Sequence of chain 2.B:
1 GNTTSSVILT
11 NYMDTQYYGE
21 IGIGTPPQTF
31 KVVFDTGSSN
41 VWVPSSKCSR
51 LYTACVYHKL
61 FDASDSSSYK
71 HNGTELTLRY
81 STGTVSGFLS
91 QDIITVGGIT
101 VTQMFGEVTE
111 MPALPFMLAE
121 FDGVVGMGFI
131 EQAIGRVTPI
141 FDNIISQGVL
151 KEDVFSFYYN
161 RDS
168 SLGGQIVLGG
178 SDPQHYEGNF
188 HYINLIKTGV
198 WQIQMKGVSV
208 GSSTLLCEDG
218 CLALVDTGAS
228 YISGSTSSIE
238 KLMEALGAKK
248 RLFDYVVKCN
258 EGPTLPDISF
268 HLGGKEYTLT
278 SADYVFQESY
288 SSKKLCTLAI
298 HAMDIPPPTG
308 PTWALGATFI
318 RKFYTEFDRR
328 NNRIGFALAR

Binding-site contacts:
Ligand atom O5 contacts residue MET104 of chain 2.B at 3.5 Å.
Ligand atom C1 contacts residue MET104 of chain 2.B at 4.4 Å (hydrophobic).
Ligand atom O6 contacts residue GLY135 of chain 2.B at 4.4 Å.
Ligand atom C5 contacts residue THR74 of chain 2.B at 4.2 Å.
Ligand atom N2 contacts residue THR74 of chain 2.B at 4.2 Å.
Ligand atom C6 contacts residue LEU89 of chain 2.B at 4.1 Å (hydrophobic).
Ligand atom C8 contacts residue ASN72 of chain 2.B at 3.9 Å.
Ligand atom C7 contacts residue ASN72 of chain 2.B at 3.2 Å.
Ligand atom C1 contacts residue ASN72 of chain 2.B at 1.4 Å.
Ligand atom C2 contacts residue THR74 of chain 2.B at 4.3 Å.
Ligand atom C1 contacts residue THR74 of chain 2.B at 3.6 Å.
Ligand atom C5 contacts residue ASN72 of chain 2.B at 3.7 Å.
Ligand atom O7 contacts residue ASN72 of chain 2.B at 3.1 Å (h-bond).
Ligand atom O5 contacts residue LEU89 of chain 2.B at 4.3 Å.
Ligand atom O5 contacts residue THR74 of chain 2.B at 4.3 Å.
Ligand atom C6 contacts residue GLY135 of chain 2.B at 4.1 Å.
Ligand atom C3 contacts residue THR74 of chain 2.B at 4.4 Å.
Ligand atom O6 contacts residue MET104 of chain 2.B at 3.6 Å.
Ligand atom C3 contacts residue ASN72 of chain 2.B at 3.9 Å.
Ligand atom N2 contacts residue ASN72 of chain 2.B at 2.9 Å (h-bond).
Ligand atom C2 contacts residue ASN72 of chain 2.B at 2.5 Å.
Ligand atom C6 contacts residue MET104 of chain 2.B at 4.3 Å (hydrophobic).
Ligand atom O5 contacts residue ASN72 of chain 2.B at 2.4 Å (h-bond).
Ligand atom C4 contacts residue ASN72 of chain 2.B at 4.3 Å.

The protein below binds the small molecule below.
Small molecule (SMILES): CC(=O)N[C@@H]1[C@@H](O)[C@H](O)[C@@H](CO)O[C@H]1O